Sequence of chain 3.A:
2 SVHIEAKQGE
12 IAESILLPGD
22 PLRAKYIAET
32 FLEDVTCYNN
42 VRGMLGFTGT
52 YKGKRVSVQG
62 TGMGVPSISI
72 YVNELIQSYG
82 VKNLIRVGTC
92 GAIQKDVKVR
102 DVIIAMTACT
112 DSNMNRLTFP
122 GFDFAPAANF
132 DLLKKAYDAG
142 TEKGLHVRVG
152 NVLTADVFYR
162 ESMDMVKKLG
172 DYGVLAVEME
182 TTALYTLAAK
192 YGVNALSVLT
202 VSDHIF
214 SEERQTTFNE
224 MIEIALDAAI

A small-molecule ligand and the protein it binds are described below.
Small molecule (SMILES): O=c1[nH]cnc2c1ncn2[C@@H]1O[C@H](CO)[C@@H](O)[C@H]1O

Sequence of chain 4.A:
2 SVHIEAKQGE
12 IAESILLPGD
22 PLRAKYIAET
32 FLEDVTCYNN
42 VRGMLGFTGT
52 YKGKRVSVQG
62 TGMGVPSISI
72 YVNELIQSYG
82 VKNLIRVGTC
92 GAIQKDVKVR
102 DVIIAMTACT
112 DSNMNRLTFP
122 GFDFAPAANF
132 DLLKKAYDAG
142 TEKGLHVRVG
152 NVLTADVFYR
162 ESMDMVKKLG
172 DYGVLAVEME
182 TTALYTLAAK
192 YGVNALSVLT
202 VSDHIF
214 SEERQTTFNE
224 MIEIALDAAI

Binding-site contacts:
Ligand atom C6 contacts residue PHE159 of chain 4.A at 3.7 Å (hydrophobic).
Ligand atom C2' contacts residue SO41 of chain 4.C at 3.6 Å.
Ligand atom C3' contacts residue GLU181 of chain 4.A at 3.6 Å.
Ligand atom C4' contacts residue ARG43 of chain 3.A at 3.6 Å.
Ligand atom N1 contacts residue PHE159 of chain 4.A at 3.5 Å.
Ligand atom C4 contacts residue VAL178 of chain 4.A at 3.8 Å (hydrophobic).
Ligand atom C2 contacts residue PHE159 of chain 4.A at 3.3 Å (hydrophobic).
Ligand atom O2' contacts residue MET180 of chain 4.A at 2.9 Å (h-bond).
Ligand atom O5' contacts residue HIS4 of chain 3.A at 2.6 Å (h-bond).
Ligand atom N7 contacts residue GLY92 of chain 4.A at 3.4 Å (h-bond).
Ligand atom C2' contacts residue MET180 of chain 4.A at 3.6 Å (hydrophobic).
Ligand atom O3' contacts residue MET64 of chain 4.A at 3.7 Å.
Ligand atom C5' contacts residue MET64 of chain 4.A at 3.7 Å (hydrophobic).
Ligand atom C5 contacts residue VAL178 of chain 4.A at 3.6 Å (hydrophobic).
Ligand atom O4' contacts residue ARG43 of chain 3.A at 3.4 Å (salt-bridge).
Ligand atom C5 contacts residue GLY92 of chain 4.A at 3.8 Å.
Ligand atom O4' contacts residue THR90 of chain 4.A at 3.5 Å (h-bond).
Ligand atom O2' contacts residue SO41 of chain 4.C at 3.2 Å (h-bond).
Ligand atom C5' contacts residue PHE159 of chain 4.A at 3.7 Å (hydrophobic).
Ligand atom O6 contacts residue GLY92 of chain 4.A at 3.6 Å.
Ligand atom O5' contacts residue PHE159 of chain 4.A at 3.4 Å.
Ligand atom N7 contacts residue CYS91 of chain 4.A at 3.4 Å.
Ligand atom O3' contacts residue SO41 of chain 4.C at 2.6 Å (h-bond).
Ligand atom C3' contacts residue SO41 of chain 4.C at 3.6 Å.
Ligand atom C4' contacts residue SO41 of chain 4.C at 3.5 Å.
Ligand atom O2' contacts residue GLU179 of chain 4.A at 3.4 Å.
Ligand atom O2' contacts residue THR90 of chain 4.A at 3.8 Å.
Ligand atom C4' contacts residue MET64 of chain 4.A at 3.8 Å (hydrophobic).
Ligand atom O3' contacts residue GLU181 of chain 4.A at 2.7 Å (salt-bridge).
Ligand atom C8 contacts residue CYS91 of chain 4.A at 3.5 Å (hydrophobic).
Ligand atom N3 contacts residue PHE159 of chain 4.A at 3.7 Å.
Ligand atom O2' contacts residue ARG87 of chain 4.A at 3.1 Å (salt-bridge).
Ligand atom C5' contacts residue HIS4 of chain 3.A at 3.5 Å.
Ligand atom O4' contacts residue SO41 of chain 4.C at 3.5 Å (h-bond).
Ligand atom O2' contacts residue GLU181 of chain 4.A at 2.7 Å (salt-bridge).
Ligand atom C1' contacts residue SO41 of chain 4.C at 3.2 Å.
Ligand atom N3 contacts residue MET180 of chain 4.A at 3.6 Å.
Ligand atom C8 contacts residue THR90 of chain 4.A at 3.2 Å.
Ligand atom N9 contacts residue THR90 of chain 4.A at 3.6 Å.
Ligand atom C1' contacts residue THR90 of chain 4.A at 3.5 Å.